Sequence of chain 30.F:
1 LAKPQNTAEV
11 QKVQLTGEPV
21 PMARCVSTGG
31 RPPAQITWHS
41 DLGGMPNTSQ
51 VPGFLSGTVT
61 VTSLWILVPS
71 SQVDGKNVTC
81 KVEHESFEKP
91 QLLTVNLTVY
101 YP

Binding-site contacts:
Ligand atom C2 contacts residue ASN47 of chain 30.F at 2.6 Å.
Ligand atom C6 contacts residue ASN47 of chain 30.F at 4.0 Å.
Ligand atom C1 contacts residue ASN47 of chain 30.F at 1.4 Å.
Ligand atom O5 contacts residue ASN47 of chain 30.F at 2.2 Å (h-bond).
Ligand atom O7 contacts residue ASN47 of chain 30.F at 3.9 Å.
Ligand atom C3 contacts residue ASN47 of chain 30.F at 3.9 Å.
Ligand atom C7 contacts residue ASN47 of chain 30.F at 3.8 Å.
Ligand atom C5 contacts residue ASN47 of chain 30.F at 3.4 Å.
Ligand atom C4 contacts residue ASN47 of chain 30.F at 4.2 Å.
Ligand atom N2 contacts residue ASN47 of chain 30.F at 3.2 Å (h-bond).

This small molecule binds to this protein.
Small molecule (SMILES): CC(=O)N[C@H]1[C@H](O[C@H]2[C@H](O)[C@@H](NC(C)=O)CO[C@@H]2CO)O[C@H](CO)[C@@H](O)[C@@H]1O